A small-molecule ligand and the protein it binds are described below.
Small molecule (SMILES): Nc1ccn([C@H]2C[C@H](O)[C@@H](CO[P](=O)(O)O[P](=O)(O)OP(=O)(O)O)O2)c(=O)n1

Sequence of chain 1.A:
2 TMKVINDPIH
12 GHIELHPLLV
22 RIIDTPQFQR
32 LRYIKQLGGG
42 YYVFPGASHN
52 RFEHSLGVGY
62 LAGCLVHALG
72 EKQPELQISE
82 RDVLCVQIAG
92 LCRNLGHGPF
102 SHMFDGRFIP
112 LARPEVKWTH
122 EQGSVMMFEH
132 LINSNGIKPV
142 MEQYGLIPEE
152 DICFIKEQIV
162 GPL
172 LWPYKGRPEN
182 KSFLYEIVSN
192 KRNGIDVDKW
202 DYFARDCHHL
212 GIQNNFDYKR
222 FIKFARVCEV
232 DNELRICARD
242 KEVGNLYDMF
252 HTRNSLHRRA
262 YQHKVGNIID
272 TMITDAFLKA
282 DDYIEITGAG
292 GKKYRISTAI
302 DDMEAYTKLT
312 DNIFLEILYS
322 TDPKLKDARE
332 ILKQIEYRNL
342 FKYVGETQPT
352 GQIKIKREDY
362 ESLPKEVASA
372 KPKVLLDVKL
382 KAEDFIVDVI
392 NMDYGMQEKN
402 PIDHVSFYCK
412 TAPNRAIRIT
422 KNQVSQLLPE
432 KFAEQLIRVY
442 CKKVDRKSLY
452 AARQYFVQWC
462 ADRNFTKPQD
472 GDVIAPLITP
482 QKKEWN

Binding-site contacts:
Ligand atom O1B contacts residue HIS121 of chain 1.A at 3.6 Å.
Ligand atom C3' contacts residue TYR203 of chain 1.A at 3.6 Å (hydrophobic).
Ligand atom O1B contacts residue HIS103 of chain 1.A at 3.8 Å.
Ligand atom O3' contacts residue LEU38 of chain 1.A at 3.9 Å.
Ligand atom O3A contacts residue ARG94 of chain 1.A at 3.2 Å (salt-bridge).
Ligand atom O2A contacts residue ARG52 of chain 1.A at 3.1 Å (salt-bridge).
Ligand atom C2' contacts residue LEU38 of chain 1.A at 3.7 Å (hydrophobic).
Ligand atom O1G contacts residue ARG254 of chain 1.A at 2.9 Å (salt-bridge).
Ligand atom PA contacts residue HIS103 of chain 1.A at 3.5 Å.
Ligand atom O2A contacts residue ASP199 of chain 1.A at 3.5 Å (salt-bridge).
Ligand atom O2 contacts residue LEU38 of chain 1.A at 3.5 Å.
Ligand atom O1A contacts residue HIS98 of chain 1.A at 3.2 Å (h-bond).
Ligand atom C6 contacts residue HIS103 of chain 1.A at 3.1 Å.
Ligand atom C5 contacts residue HIS103 of chain 1.A at 3.5 Å.
Ligand atom C5' contacts residue TYR203 of chain 1.A at 3.4 Å (hydrophobic).
Ligand atom O3A contacts residue ASP199 of chain 1.A at 3.6 Å (salt-bridge).
Ligand atom O3G contacts residue ARG254 of chain 1.A at 3.2 Å (salt-bridge).
Ligand atom O3G contacts residue TYR203 of chain 1.A at 2.5 Å (h-bond).
Ligand atom O5' contacts residue HIS103 of chain 1.A at 3.1 Å (h-bond).
Ligand atom O1A contacts residue HIS103 of chain 1.A at 2.8 Å (h-bond).
Ligand atom N3 contacts residue TYR262 of chain 1.A at 3.8 Å.
Ligand atom O4' contacts residue ARG52 of chain 1.A at 3.0 Å (salt-bridge).
Ligand atom O2B contacts residue ARG94 of chain 1.A at 3.5 Å (salt-bridge).
Ligand atom N4 contacts residue GLN263 of chain 1.A at 3.2 Å (h-bond).
Ligand atom C4 contacts residue HIS103 of chain 1.A at 3.7 Å.
Ligand atom C4' contacts residue ARG52 of chain 1.A at 3.7 Å.
Ligand atom C1' contacts residue ARG52 of chain 1.A at 3.7 Å.
Ligand atom C2' contacts residue TYR262 of chain 1.A at 3.7 Å (hydrophobic).
Ligand atom O4' contacts residue HIS103 of chain 1.A at 2.9 Å (h-bond).
Ligand atom O2G contacts residue LYS200 of chain 1.A at 3.1 Å (salt-bridge).
Ligand atom O3' contacts residue TYR203 of chain 1.A at 3.5 Å.
Ligand atom N3 contacts residue HIS103 of chain 1.A at 3.9 Å.
Ligand atom O3' contacts residue ASP207 of chain 1.A at 2.8 Å (salt-bridge).
Ligand atom C1' contacts residue HIS103 of chain 1.A at 3.5 Å.
Ligand atom N1 contacts residue HIS103 of chain 1.A at 3.1 Å.
Ligand atom PG contacts residue ARG254 of chain 1.A at 3.8 Å.
Ligand atom O1A contacts residue HIS121 of chain 1.A at 3.2 Å (h-bond).
Ligand atom C3' contacts residue ASP207 of chain 1.A at 3.6 Å.
Ligand atom C2 contacts residue HIS103 of chain 1.A at 3.6 Å.
Ligand atom O3' contacts residue GLN37 of chain 1.A at 2.9 Å (h-bond).